The protein below binds the small molecule below.
Small molecule (SMILES): Nc1nc2c(ncn2[C@@H]2O[C@@H]3CO[P](=O)(O)O[C@H]4[C@@H](O)[C@H](n5cnc6c(=O)[nH]c(N)nc65)O[C@@H]4CO[P](=O)(O)O[C@H]3[C@H]2O)c(=O)[nH]1

Binding-site contacts:
Ligand atom C61 contacts residue ARG441 of chain 1.A at 3.4 Å.
Ligand atom C5 contacts residue ARG34 of chain 1.B at 3.1 Å.
Ligand atom N21 contacts residue ARG441 of chain 1.A at 3.6 Å.
Ligand atom N7 contacts residue ARG34 of chain 1.B at 3.4 Å (salt-bridge).
Ligand atom C5A contacts residue PHE583 of chain 1.A at 3.5 Å (hydrophobic).
Ligand atom O2A contacts residue PHE583 of chain 1.A at 3.6 Å.
Ligand atom O6 contacts residue ARG59 of chain 1.B at 2.8 Å (salt-bridge).
Ligand atom O61 contacts residue ARG52 of chain 1.B at 3.4 Å (salt-bridge).
Ligand atom C6 contacts residue ARG34 of chain 1.B at 3.4 Å.
Ligand atom N1 contacts residue GLU50 of chain 1.B at 2.5 Å (salt-bridge).
Ligand atom O3' contacts residue HIS585 of chain 1.A at 3.2 Å (h-bond).
Ligand atom N3 contacts residue ARG52 of chain 1.B at 3.6 Å.
Ligand atom N21 contacts residue THR54 of chain 1.B at 3.1 Å (h-bond).
Ligand atom C21 contacts residue THR54 of chain 1.B at 3.2 Å.
Ligand atom O2A contacts residue GLN436 of chain 1.A at 3.2 Å.
Ligand atom O21 contacts residue HIS585 of chain 1.A at 3.2 Å (h-bond).
Ligand atom O6 contacts residue GLU50 of chain 1.B at 3.4 Å (salt-bridge).
Ligand atom O11 contacts residue ARG52 of chain 1.B at 2.9 Å (salt-bridge).
Ligand atom N11 contacts residue ARG441 of chain 1.A at 3.3 Å (salt-bridge).
Ligand atom C81 contacts residue ARG582 of chain 1.A at 3.5 Å.
Ligand atom C6 contacts residue GLU50 of chain 1.B at 3.4 Å.
Ligand atom O3A contacts residue GLN436 of chain 1.A at 3.1 Å (h-bond).
Ligand atom N2 contacts residue GLU50 of chain 1.B at 3.1 Å (salt-bridge).
Ligand atom C2 contacts residue ARG34 of chain 1.B at 3.4 Å.
Ligand atom O4A contacts residue PHE583 of chain 1.A at 3.2 Å (h-bond).
Ligand atom N21 contacts residue GLY439 of chain 1.A at 3.1 Å (h-bond).
Ligand atom O6 contacts residue ARG34 of chain 1.B at 3.6 Å.
Ligand atom C2 contacts residue GLU50 of chain 1.B at 3.5 Å.
Ligand atom O61 contacts residue ARG441 of chain 1.A at 3.3 Å (salt-bridge).
Ligand atom N71 contacts residue ARG52 of chain 1.B at 3.3 Å (salt-bridge).
Ligand atom C2 contacts residue ARG52 of chain 1.B at 3.3 Å.
Ligand atom N1 contacts residue ARG34 of chain 1.B at 3.2 Å.
Ligand atom N71 contacts residue ARG582 of chain 1.A at 3.4 Å (salt-bridge).
Ligand atom C4 contacts residue ARG34 of chain 1.B at 3.5 Å.
Ligand atom N1 contacts residue ARG52 of chain 1.B at 3.2 Å.
Ligand atom O4A contacts residue ARG582 of chain 1.A at 3.4 Å.
Ligand atom N3 contacts residue ARG34 of chain 1.B at 3.6 Å (salt-bridge).
Ligand atom C61 contacts residue THR54 of chain 1.B at 3.6 Å.
Ligand atom N11 contacts residue THR54 of chain 1.B at 2.5 Å (h-bond).
Ligand atom O61 contacts residue THR54 of chain 1.B at 3.2 Å (h-bond).

Sequence of chain 1.B:
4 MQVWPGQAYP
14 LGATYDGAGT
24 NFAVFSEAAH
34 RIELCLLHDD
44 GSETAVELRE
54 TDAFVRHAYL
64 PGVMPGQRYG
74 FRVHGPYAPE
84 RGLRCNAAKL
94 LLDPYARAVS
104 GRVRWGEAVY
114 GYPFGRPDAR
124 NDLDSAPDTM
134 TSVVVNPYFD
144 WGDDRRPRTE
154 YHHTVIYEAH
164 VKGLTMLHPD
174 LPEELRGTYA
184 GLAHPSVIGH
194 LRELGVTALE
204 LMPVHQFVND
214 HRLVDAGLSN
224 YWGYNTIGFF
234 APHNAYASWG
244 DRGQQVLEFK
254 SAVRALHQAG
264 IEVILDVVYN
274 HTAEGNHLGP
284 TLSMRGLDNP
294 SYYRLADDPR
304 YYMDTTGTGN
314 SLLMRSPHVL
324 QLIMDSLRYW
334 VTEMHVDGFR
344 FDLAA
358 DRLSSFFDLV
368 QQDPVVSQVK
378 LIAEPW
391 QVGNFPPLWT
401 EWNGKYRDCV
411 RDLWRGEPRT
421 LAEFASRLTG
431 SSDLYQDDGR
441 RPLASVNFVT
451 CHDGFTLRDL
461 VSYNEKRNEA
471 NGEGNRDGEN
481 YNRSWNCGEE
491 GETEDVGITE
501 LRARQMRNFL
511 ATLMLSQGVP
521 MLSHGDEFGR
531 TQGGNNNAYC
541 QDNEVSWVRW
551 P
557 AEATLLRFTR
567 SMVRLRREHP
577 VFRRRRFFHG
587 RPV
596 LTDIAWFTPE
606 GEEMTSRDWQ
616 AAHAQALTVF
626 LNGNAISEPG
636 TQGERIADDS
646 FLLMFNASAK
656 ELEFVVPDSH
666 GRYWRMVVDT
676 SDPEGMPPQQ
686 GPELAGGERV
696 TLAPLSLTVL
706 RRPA

Sequence of chain 1.A:
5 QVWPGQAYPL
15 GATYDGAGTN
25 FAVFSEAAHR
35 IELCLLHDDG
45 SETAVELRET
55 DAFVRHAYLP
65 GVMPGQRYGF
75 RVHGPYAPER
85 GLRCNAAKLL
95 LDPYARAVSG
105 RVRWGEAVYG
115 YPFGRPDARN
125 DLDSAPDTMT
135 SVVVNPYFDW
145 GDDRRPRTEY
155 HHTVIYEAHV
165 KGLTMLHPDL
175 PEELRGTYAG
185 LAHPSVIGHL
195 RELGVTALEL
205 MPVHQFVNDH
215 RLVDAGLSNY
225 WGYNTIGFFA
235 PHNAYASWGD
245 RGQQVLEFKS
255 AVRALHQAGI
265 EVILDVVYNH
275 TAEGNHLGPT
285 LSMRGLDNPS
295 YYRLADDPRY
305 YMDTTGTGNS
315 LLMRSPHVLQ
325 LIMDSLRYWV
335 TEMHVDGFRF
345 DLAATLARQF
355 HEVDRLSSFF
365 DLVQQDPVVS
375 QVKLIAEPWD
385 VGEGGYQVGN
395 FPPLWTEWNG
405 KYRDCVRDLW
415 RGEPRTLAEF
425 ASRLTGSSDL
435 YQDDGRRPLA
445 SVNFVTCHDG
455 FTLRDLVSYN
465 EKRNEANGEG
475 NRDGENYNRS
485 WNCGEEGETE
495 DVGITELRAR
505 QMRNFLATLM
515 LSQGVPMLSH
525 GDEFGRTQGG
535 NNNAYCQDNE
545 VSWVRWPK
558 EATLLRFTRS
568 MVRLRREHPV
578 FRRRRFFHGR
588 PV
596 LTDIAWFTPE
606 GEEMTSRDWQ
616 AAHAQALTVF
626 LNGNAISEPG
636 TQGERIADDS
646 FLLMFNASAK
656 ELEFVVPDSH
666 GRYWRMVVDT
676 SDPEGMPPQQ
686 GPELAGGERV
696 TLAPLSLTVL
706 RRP